Binding-site contacts:
Ligand atom N contacts residue THR382 of chain 1.A at 4.3 Å.
Ligand atom CA contacts residue TYR432 of chain 1.A at 3.7 Å (hydrophobic).
Ligand atom C contacts residue VAL435 of chain 1.A at 3.6 Å (hydrophobic).
Ligand atom CA contacts residue LYS311 of chain 1.A at 4.3 Å.
Ligand atom O contacts residue GLU433 of chain 1.A at 4.5 Å.
Ligand atom N contacts residue GLU433 of chain 1.A at 2.5 Å (salt-bridge).
Ligand atom CA contacts residue VAL435 of chain 1.A at 3.1 Å (hydrophobic).
Ligand atom CA contacts residue THR382 of chain 1.A at 4.0 Å.
Ligand atom C contacts residue GLU433 of chain 1.A at 4.1 Å.
Ligand atom N contacts residue GLU434 of chain 1.A at 3.8 Å.
Ligand atom C contacts residue LYS311 of chain 1.A at 4.2 Å.
Ligand atom CA contacts residue GLU433 of chain 1.A at 3.8 Å.
Ligand atom N contacts residue TYR432 of chain 1.A at 2.6 Å (h-bond).
Ligand atom N contacts residue VAL435 of chain 1.A at 2.8 Å.
Ligand atom O contacts residue LYS311 of chain 1.A at 4.1 Å.

Sequence of chain 1.A:
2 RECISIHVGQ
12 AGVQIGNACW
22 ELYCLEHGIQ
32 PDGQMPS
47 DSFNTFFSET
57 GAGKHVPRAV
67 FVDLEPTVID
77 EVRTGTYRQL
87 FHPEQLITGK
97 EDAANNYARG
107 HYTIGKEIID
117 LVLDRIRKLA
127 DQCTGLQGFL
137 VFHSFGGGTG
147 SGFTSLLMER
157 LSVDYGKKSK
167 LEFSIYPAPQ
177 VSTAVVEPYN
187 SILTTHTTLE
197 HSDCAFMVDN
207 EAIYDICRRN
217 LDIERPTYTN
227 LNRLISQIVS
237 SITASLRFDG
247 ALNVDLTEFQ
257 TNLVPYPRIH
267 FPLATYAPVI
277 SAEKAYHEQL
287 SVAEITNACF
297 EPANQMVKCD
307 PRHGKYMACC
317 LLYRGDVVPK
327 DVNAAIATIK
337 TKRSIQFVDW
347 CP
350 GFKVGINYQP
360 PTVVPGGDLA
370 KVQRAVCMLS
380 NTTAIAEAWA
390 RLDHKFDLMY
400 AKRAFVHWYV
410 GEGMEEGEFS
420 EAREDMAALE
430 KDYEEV

This protein binds this small molecule.
Small molecule (SMILES): NCC(=O)O